Sequence of chain 1.A:
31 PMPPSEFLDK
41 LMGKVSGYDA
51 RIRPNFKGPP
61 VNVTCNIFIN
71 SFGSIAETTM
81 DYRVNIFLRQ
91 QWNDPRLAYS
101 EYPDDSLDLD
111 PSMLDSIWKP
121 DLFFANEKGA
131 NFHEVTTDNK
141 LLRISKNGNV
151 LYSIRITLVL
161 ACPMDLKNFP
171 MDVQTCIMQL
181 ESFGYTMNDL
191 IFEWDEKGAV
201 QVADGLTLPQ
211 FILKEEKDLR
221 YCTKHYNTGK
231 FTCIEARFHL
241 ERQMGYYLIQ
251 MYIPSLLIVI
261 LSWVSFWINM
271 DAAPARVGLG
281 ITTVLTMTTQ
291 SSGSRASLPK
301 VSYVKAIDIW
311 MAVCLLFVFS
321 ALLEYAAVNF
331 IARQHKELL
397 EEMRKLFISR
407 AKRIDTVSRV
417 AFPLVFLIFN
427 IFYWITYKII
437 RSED

The small molecule below binds the protein below.
Small molecule (SMILES): NCC(=O)O

Sequence of chain 1.E:
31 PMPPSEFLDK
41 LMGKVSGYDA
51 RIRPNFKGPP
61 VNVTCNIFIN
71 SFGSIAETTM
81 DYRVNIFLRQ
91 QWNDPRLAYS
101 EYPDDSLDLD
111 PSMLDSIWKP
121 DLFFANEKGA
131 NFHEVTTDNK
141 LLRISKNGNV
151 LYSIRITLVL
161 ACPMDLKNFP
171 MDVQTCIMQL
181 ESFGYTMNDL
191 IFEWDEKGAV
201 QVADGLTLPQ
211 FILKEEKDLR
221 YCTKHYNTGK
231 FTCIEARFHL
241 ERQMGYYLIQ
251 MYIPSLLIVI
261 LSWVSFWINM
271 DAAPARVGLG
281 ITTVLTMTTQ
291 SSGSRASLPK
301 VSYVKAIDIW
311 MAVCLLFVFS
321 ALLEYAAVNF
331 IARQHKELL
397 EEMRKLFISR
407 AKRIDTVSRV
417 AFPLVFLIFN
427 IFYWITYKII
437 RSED

Binding-site contacts:
Ligand atom O contacts residue PHE87 of chain 1.A at 4.4 Å.
Ligand atom N contacts residue PHE183 of chain 1.E at 3.9 Å.
Ligand atom N contacts residue TYR226 of chain 1.E at 3.3 Å.
Ligand atom N contacts residue PHE231 of chain 1.E at 3.5 Å.
Ligand atom CA contacts residue LEU141 of chain 1.A at 3.6 Å (hydrophobic).
Ligand atom CA contacts residue PHE231 of chain 1.E at 4.2 Å (hydrophobic).
Ligand atom O contacts residue ARG89 of chain 1.A at 2.7 Å (salt-bridge).
Ligand atom OXT contacts residue ARG89 of chain 1.A at 3.3 Å (salt-bridge).
Ligand atom CA contacts residue TYR226 of chain 1.E at 4.3 Å (hydrophobic).
Ligand atom C contacts residue LEU141 of chain 1.A at 4.5 Å (hydrophobic).
Ligand atom O contacts residue SER153 of chain 1.A at 3.2 Å (h-bond).
Ligand atom CA contacts residue PHE183 of chain 1.E at 3.6 Å (hydrophobic).
Ligand atom C contacts residue ARG89 of chain 1.A at 3.3 Å.
Ligand atom OXT contacts residue ASN227 of chain 1.E at 4.4 Å.
Ligand atom C contacts residue SER153 of chain 1.A at 4.0 Å.
Ligand atom OXT contacts residue THR228 of chain 1.E at 3.3 Å (h-bond).
Ligand atom C contacts residue TYR226 of chain 1.E at 4.3 Å (hydrophobic).
Ligand atom C contacts residue THR228 of chain 1.E at 4.1 Å.
Ligand atom CA contacts residue THR228 of chain 1.E at 4.5 Å.
Ligand atom OXT contacts residue PHE231 of chain 1.E at 4.3 Å.
Ligand atom CA contacts residue SER153 of chain 1.A at 4.1 Å.
Ligand atom OXT contacts residue TYR226 of chain 1.E at 3.7 Å.